Sequence of chain 17.E:
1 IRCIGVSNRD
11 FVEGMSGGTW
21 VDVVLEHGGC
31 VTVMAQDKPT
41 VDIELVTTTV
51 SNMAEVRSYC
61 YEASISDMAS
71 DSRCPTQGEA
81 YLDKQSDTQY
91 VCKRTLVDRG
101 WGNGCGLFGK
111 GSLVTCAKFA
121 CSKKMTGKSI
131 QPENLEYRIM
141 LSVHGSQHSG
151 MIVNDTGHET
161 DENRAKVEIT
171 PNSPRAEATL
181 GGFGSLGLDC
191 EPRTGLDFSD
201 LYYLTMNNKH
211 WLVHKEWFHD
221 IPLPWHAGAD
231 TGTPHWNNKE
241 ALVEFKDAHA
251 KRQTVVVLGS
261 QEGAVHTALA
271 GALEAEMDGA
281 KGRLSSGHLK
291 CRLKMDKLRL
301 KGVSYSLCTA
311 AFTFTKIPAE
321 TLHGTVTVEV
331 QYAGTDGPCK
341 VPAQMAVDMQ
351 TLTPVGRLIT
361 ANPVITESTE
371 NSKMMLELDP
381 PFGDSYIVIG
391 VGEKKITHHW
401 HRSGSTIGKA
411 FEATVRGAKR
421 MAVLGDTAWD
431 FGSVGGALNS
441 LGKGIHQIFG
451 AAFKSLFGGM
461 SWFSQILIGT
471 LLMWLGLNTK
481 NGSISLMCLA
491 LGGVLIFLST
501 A

The small molecule below binds the protein below.
Small molecule (SMILES): CC(=O)N[C@H]1[C@H](O[C@H]2[C@H](O)[C@@H](NC(C)=O)CO[C@@H]2CO)O[C@H](CO)[C@@H](O)[C@@H]1O

Binding-site contacts:
Ligand atom O6 contacts residue MET151 of chain 17.E at 3.4 Å.
Ligand atom N2 contacts residue THR156 of chain 17.E at 3.6 Å (h-bond).
Ligand atom O5 contacts residue ASN154 of chain 17.E at 4.0 Å.
Ligand atom C2 contacts residue ASN154 of chain 17.E at 3.5 Å.
Ligand atom C1 contacts residue ASN154 of chain 17.E at 3.4 Å.
Ligand atom C8 contacts residue ASN154 of chain 17.E at 3.6 Å.
Ligand atom O7 contacts residue ASN154 of chain 17.E at 2.6 Å (h-bond).
Ligand atom C6 contacts residue MET151 of chain 17.E at 4.5 Å (hydrophobic).
Ligand atom C1 contacts residue THR156 of chain 17.E at 3.6 Å.
Ligand atom C7 contacts residue ASN154 of chain 17.E at 3.3 Å.
Ligand atom N2 contacts residue ASN154 of chain 17.E at 3.8 Å.
Ligand atom C7 contacts residue THR156 of chain 17.E at 3.9 Å.
Ligand atom C8 contacts residue THR156 of chain 17.E at 4.0 Å.
Ligand atom C2 contacts residue THR156 of chain 17.E at 4.2 Å.